Sequence of chain 1.J:
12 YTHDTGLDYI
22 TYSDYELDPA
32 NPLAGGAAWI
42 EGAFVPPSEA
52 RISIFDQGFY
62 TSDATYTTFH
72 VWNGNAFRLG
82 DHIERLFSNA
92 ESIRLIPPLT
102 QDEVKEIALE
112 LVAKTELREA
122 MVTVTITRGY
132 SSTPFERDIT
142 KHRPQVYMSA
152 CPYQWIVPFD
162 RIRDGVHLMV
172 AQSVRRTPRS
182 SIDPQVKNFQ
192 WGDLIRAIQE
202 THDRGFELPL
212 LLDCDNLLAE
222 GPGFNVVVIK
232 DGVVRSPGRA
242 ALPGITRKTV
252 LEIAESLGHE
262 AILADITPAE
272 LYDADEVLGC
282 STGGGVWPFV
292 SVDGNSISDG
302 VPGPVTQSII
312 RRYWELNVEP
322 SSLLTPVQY

Binding-site contacts:
Ligand atom CAW contacts residue GLY224 of chain 1.L at 3.6 Å.
Ligand atom CAV contacts residue LYS188 of chain 1.L at 3.0 Å.
Ligand atom CAL contacts residue LEU243 of chain 1.L at 3.8 Å (hydrophobic).
Ligand atom CAR contacts residue LYS188 of chain 1.L at 3.5 Å.
Ligand atom OAE contacts residue ARG86 of chain 1.L at 2.8 Å (salt-bridge).
Ligand atom CAA contacts residue GLU221 of chain 1.L at 3.2 Å.
Ligand atom CAX contacts residue LEU243 of chain 1.L at 3.7 Å (hydrophobic).
Ligand atom CAW contacts residue LYS188 of chain 1.L at 2.7 Å.
Ligand atom OAE contacts residue GLY245 of chain 1.L at 3.1 Å.
Ligand atom OAF contacts residue SER282 of chain 1.L at 3.8 Å.
Ligand atom CAN contacts residue LYS188 of chain 1.L at 1.3 Å.
Ligand atom CAJ contacts residue GLY224 of chain 1.L at 3.7 Å.
Ligand atom CAL contacts residue PHE225 of chain 1.L at 3.6 Å (hydrophobic).
Ligand atom CAM contacts residue GLY224 of chain 1.L at 3.5 Å.
Ligand atom PAY contacts residue THR283 of chain 1.L at 3.8 Å.
Ligand atom OAQ contacts residue LEU243 of chain 1.L at 3.8 Å.
Ligand atom CAV contacts residue LEU243 of chain 1.L at 3.6 Å (hydrophobic).
Ligand atom CAJ contacts residue SER282 of chain 1.L at 3.4 Å.
Ligand atom OAD contacts residue TYR67 of chain 1.L at 3.6 Å.
Ligand atom CAT contacts residue GLU221 of chain 1.L at 3.6 Å.
Ligand atom OAF contacts residue ILE246 of chain 1.L at 3.5 Å (h-bond).
Ligand atom NAP contacts residue PHE225 of chain 1.L at 3.5 Å (h-bond).
Ligand atom OAF contacts residue THR247 of chain 1.L at 2.5 Å (h-bond).
Ligand atom OAE contacts residue ILE246 of chain 1.L at 2.7 Å (h-bond).
Ligand atom CAO contacts residue LYS188 of chain 1.L at 3.5 Å.
Ligand atom OAF contacts residue THR283 of chain 1.L at 3.5 Å (h-bond).
Ligand atom CAL contacts residue GLY224 of chain 1.L at 3.8 Å.
Ligand atom NAP contacts residue GLU221 of chain 1.L at 3.1 Å (salt-bridge).
Ligand atom OAC contacts residue THR283 of chain 1.L at 2.8 Å (h-bond).
Ligand atom CAM contacts residue SER282 of chain 1.L at 3.6 Å.
Ligand atom CAO contacts residue SER282 of chain 1.L at 3.7 Å.
Ligand atom OAB contacts residue LYS188 of chain 1.L at 3.5 Å (salt-bridge).
Ligand atom OAD contacts residue LYS188 of chain 1.L at 2.9 Å (salt-bridge).
Ligand atom BR contacts residue GLN155 of chain 1.L at 3.6 Å.
Ligand atom PAY contacts residue ILE246 of chain 1.L at 3.6 Å.
Ligand atom CAM contacts residue LYS188 of chain 1.L at 2.8 Å.
Ligand atom OAQ contacts residue GLY245 of chain 1.L at 3.7 Å.
Ligand atom CAV contacts residue GLY224 of chain 1.L at 3.7 Å.
Ligand atom CAX contacts residue LYS188 of chain 1.L at 2.0 Å.
Ligand atom OAB contacts residue THR69 of chain 1.L at 3.3 Å.

Sequence of chain 1.L:
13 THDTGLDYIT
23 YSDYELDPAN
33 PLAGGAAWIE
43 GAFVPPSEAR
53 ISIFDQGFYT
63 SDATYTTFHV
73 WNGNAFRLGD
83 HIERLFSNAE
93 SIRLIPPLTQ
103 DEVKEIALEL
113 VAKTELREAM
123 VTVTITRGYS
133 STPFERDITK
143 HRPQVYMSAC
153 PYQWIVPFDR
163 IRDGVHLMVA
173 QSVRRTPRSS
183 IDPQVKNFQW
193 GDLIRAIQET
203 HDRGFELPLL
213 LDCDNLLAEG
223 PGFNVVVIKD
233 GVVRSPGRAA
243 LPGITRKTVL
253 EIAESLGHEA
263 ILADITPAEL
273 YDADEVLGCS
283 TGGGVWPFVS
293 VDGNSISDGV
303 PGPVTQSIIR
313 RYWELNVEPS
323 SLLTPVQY

The protein below binds the small molecule below.
Small molecule (SMILES): Cc1ncc(COP(=O)([O-])[O-])c(CCC(=O)c2ccc(Br)cc2)c1O